Sequence of chain 11.E:
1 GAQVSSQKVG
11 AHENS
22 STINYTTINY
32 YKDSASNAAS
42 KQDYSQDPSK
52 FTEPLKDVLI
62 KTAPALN

Binding-site contacts:
Ligand atom CA contacts residue ALA2 of chain 11.E at 3.3 Å (hydrophobic).
Ligand atom C contacts residue ALA2 of chain 11.E at 3.5 Å (hydrophobic).
Ligand atom CB contacts residue ALA2 of chain 11.E at 3.3 Å (hydrophobic).
Ligand atom O contacts residue VAL4 of chain 11.E at 4.4 Å.
Ligand atom CG contacts residue VAL4 of chain 11.E at 4.4 Å (hydrophobic).
Ligand atom OE1 contacts residue VAL4 of chain 11.E at 3.6 Å.
Ligand atom C contacts residue GLN3 of chain 11.E at 3.9 Å.
Ligand atom CG2 contacts residue VAL4 of chain 11.E at 3.4 Å (hydrophobic).
Ligand atom N contacts residue VAL4 of chain 11.E at 3.1 Å (h-bond).
Ligand atom N contacts residue VAL4 of chain 11.E at 4.3 Å.
Ligand atom C contacts residue VAL4 of chain 11.E at 3.5 Å (hydrophobic).
Ligand atom O contacts residue GLN3 of chain 11.E at 2.9 Å (h-bond).
Ligand atom CB contacts residue VAL4 of chain 11.E at 4.4 Å (hydrophobic).
Ligand atom CG2 contacts residue GLN3 of chain 11.E at 3.5 Å.
Ligand atom CA contacts residue VAL4 of chain 11.E at 4.1 Å (hydrophobic).
Ligand atom C contacts residue ALA2 of chain 11.E at 4.0 Å (hydrophobic).
Ligand atom N contacts residue ALA2 of chain 11.E at 2.8 Å (h-bond).
Ligand atom CA contacts residue ALA2 of chain 11.E at 3.9 Å (hydrophobic).
Ligand atom CG2 contacts residue SER5 of chain 11.E at 3.4 Å.
Ligand atom O contacts residue ALA2 of chain 11.E at 4.0 Å.
Ligand atom C contacts residue VAL4 of chain 11.E at 4.0 Å (hydrophobic).
Ligand atom CG1 contacts residue ALA2 of chain 11.E at 4.5 Å (hydrophobic).
Ligand atom N contacts residue GLN3 of chain 11.E at 4.5 Å.
Ligand atom OE1 contacts residue ASN25 of chain 11.E at 4.2 Å.
Ligand atom CD contacts residue VAL4 of chain 11.E at 3.6 Å (hydrophobic).
Ligand atom CG2 contacts residue ALA2 of chain 11.E at 4.0 Å (hydrophobic).
Ligand atom OE2 contacts residue VAL4 of chain 11.E at 3.7 Å.
Ligand atom CG1 contacts residue GLN3 of chain 11.E at 3.3 Å.
Ligand atom CB contacts residue GLN3 of chain 11.E at 3.7 Å.
Ligand atom OG contacts residue GLN3 of chain 11.E at 3.3 Å (h-bond).
Ligand atom CB contacts residue VAL4 of chain 11.E at 4.0 Å (hydrophobic).
Ligand atom CA contacts residue GLN3 of chain 11.E at 4.5 Å.
Ligand atom CB contacts residue ALA2 of chain 11.E at 4.4 Å (hydrophobic).
Ligand atom CA contacts residue VAL4 of chain 11.E at 3.3 Å (hydrophobic).
Ligand atom O contacts residue VAL4 of chain 11.E at 3.2 Å (h-bond).
Ligand atom CB contacts residue GLN3 of chain 11.E at 4.0 Å.

A small-molecule ligand and the protein it binds are described below.
Small molecule (SMILES): CC[C@H](C)[C@H](N)C(=O)N[C@@H](CO)C(=O)N[C@@H](CCC(=O)O)C(=O)N[C@H](C=O)C(C)C